Binding-site contacts:
Ligand atom C2 contacts residue TRP33 of chain 1.E at 3.8 Å (hydrophobic).
Ligand atom O3 contacts residue LYS60 of chain 1.E at 2.8 Å (salt-bridge).
Ligand atom O6 contacts residue SER27 of chain 1.E at 3.9 Å.
Ligand atom O3 contacts residue LEU80 of chain 1.E at 3.1 Å (h-bond).
Ligand atom O2 contacts residue GLN79 of chain 1.E at 3.1 Å (h-bond).
Ligand atom O3 contacts residue ASN84 of chain 1.E at 2.8 Å (h-bond).
Ligand atom C2 contacts residue TRP67 of chain 1.E at 3.7 Å (hydrophobic).
Ligand atom C2 contacts residue ASN84 of chain 1.E at 3.3 Å.
Ligand atom C4 contacts residue TRP33 of chain 1.E at 3.9 Å (hydrophobic).
Ligand atom C3 contacts residue THR82 of chain 1.E at 3.3 Å.
Ligand atom C2 contacts residue THR82 of chain 1.E at 3.5 Å.
Ligand atom O2 contacts residue ASN84 of chain 1.E at 2.7 Å (h-bond).
Ligand atom O5 contacts residue TRP67 of chain 1.E at 3.6 Å.
Ligand atom O6 contacts residue TRP33 of chain 1.E at 2.6 Å (h-bond).
Ligand atom O3 contacts residue THR82 of chain 1.E at 3.4 Å (h-bond).
Ligand atom O5 contacts residue TRP33 of chain 1.E at 3.1 Å (h-bond).
Ligand atom O2 contacts residue LEU80 of chain 1.E at 3.3 Å (h-bond).
Ligand atom C3 contacts residue ASN84 of chain 1.E at 3.9 Å.
Ligand atom O4 contacts residue LYS36 of chain 1.E at 3.5 Å (salt-bridge).
Ligand atom C3 contacts residue LEU80 of chain 1.E at 3.3 Å (hydrophobic).
Ligand atom C5 contacts residue TRP67 of chain 1.E at 3.7 Å (hydrophobic).
Ligand atom C4 contacts residue TRP67 of chain 1.E at 3.8 Å (hydrophobic).
Ligand atom O6 contacts residue SER34 of chain 1.E at 3.9 Å.
Ligand atom O2 contacts residue LYS60 of chain 1.E at 3.7 Å.
Ligand atom O2 contacts residue THR82 of chain 1.E at 2.7 Å (h-bond).
Ligand atom C1 contacts residue TRP33 of chain 1.E at 3.6 Å (hydrophobic).
Ligand atom O4 contacts residue TRP67 of chain 1.E at 3.4 Å.
Ligand atom O2 contacts residue SER78 of chain 1.E at 3.7 Å.
Ligand atom O2 contacts residue TRP33 of chain 1.E at 3.7 Å.
Ligand atom O3 contacts residue SER78 of chain 1.E at 3.3 Å.
Ligand atom C6 contacts residue TRP33 of chain 1.E at 3.5 Å (hydrophobic).
Ligand atom O6 contacts residue THR35 of chain 1.E at 3.8 Å.
Ligand atom O4 contacts residue THR82 of chain 1.E at 3.8 Å.
Ligand atom O3 contacts residue GLN79 of chain 1.E at 3.5 Å.
Ligand atom C6 contacts residue TRP67 of chain 1.E at 3.6 Å (hydrophobic).
Ligand atom O3 contacts residue TRP33 of chain 1.E at 3.7 Å.
Ligand atom O4 contacts residue LEU80 of chain 1.E at 3.6 Å.
Ligand atom C5 contacts residue TRP33 of chain 1.E at 3.8 Å (hydrophobic).
Ligand atom O3 contacts residue TRP67 of chain 1.E at 3.7 Å.
Ligand atom C6 contacts residue SER27 of chain 1.E at 3.7 Å.

Sequence of chain 1.E:
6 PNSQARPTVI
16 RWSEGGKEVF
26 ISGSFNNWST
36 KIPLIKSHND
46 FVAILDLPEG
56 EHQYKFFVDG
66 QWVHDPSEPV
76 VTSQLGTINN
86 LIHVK

This protein binds this small molecule.
Small molecule (SMILES): OC[C@H]1O[C@H](OC[C@H]2O[C@@H]3O[C@H]4[C@H](O)[C@@H](O)[C@@H](O[C@H]5[C@H](O)[C@@H](O)[C@@H](O[C@H]6[C@H](O)[C@@H](O)[C@@H](O[C@H]7[C@H](O)[C@@H](O)[C@@H](O[C@H]8[C@H](O)[C@@H](O)[C@@H](O[C@H]9[C@H](O)[C@@H](O)[C@@H](O[C@H]2[C@H](O)[C@H]3O)O[C@@H]9CO)O[C@@H]8CO)O[C@@H]7CO)O[C@@H]6CO)O[C@@H]5CO)O[C@@H]4CO)[C@H](O)[C@@H](O)[C@@H]1O